Binding-site contacts:
Ligand atom C7 contacts residue ASN218 of chain 42.E at 2.9 Å.
Ligand atom C8 contacts residue ASN218 of chain 42.E at 4.3 Å.
Ligand atom C4 contacts residue ASN218 of chain 42.E at 4.1 Å.
Ligand atom O5 contacts residue THR235 of chain 42.E at 4.4 Å.
Ligand atom C1 contacts residue NAG1 of chain 42.J at 3.7 Å.
Ligand atom C5 contacts residue NAG1 of chain 42.J at 4.3 Å.
Ligand atom C5 contacts residue ASN218 of chain 42.E at 3.6 Å.
Ligand atom N2 contacts residue ASN218 of chain 42.E at 2.9 Å (h-bond).
Ligand atom O7 contacts residue ASN218 of chain 42.E at 2.3 Å (h-bond).
Ligand atom O5 contacts residue NAG1 of chain 42.J at 4.1 Å.
Ligand atom C3 contacts residue ASN218 of chain 42.E at 3.7 Å.
Ligand atom O5 contacts residue ASN218 of chain 42.E at 2.3 Å (h-bond).
Ligand atom C2 contacts residue ASN218 of chain 42.E at 2.3 Å.
Ligand atom C1 contacts residue ASN218 of chain 42.E at 1.4 Å.

The protein below binds the small molecule below.
Small molecule (SMILES): CC(=O)N[C@H]1[C@H](O[C@H]2[C@H](O)[C@@H](NC(C)=O)CO[C@@H]2CO)O[C@H](CO)[C@@H](O)[C@@H]1O

Sequence of chain 42.E:
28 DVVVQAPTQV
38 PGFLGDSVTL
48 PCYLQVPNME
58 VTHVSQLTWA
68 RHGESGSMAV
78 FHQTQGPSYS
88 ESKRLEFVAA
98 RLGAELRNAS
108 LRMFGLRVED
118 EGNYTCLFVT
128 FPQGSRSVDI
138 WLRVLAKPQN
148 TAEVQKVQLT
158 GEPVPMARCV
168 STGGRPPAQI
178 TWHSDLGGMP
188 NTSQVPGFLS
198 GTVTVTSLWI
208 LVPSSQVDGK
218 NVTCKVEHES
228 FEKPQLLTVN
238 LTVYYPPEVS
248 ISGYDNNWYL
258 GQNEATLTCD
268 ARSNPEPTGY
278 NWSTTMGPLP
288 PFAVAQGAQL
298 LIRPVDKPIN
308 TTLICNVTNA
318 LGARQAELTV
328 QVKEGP